Binding-site contacts:
Ligand atom C6 contacts residue ASN70 of chain 1.B at 4.5 Å.
Ligand atom O6 contacts residue ASN70 of chain 1.B at 4.3 Å.
Ligand atom C4 contacts residue ASN70 of chain 1.B at 4.2 Å.
Ligand atom N2 contacts residue ASN70 of chain 1.B at 3.4 Å (h-bond).
Ligand atom C2 contacts residue ASN70 of chain 1.B at 2.7 Å.
Ligand atom C7 contacts residue ASN70 of chain 1.B at 4.4 Å.
Ligand atom O5 contacts residue ASN70 of chain 1.B at 2.2 Å (h-bond).
Ligand atom C3 contacts residue ASN70 of chain 1.B at 4.0 Å.
Ligand atom C5 contacts residue ASN70 of chain 1.B at 3.5 Å.
Ligand atom O6 contacts residue GLY49 of chain 1.B at 4.4 Å.
Ligand atom C1 contacts residue ASN70 of chain 1.B at 1.5 Å.

Sequence of chain 1.B:
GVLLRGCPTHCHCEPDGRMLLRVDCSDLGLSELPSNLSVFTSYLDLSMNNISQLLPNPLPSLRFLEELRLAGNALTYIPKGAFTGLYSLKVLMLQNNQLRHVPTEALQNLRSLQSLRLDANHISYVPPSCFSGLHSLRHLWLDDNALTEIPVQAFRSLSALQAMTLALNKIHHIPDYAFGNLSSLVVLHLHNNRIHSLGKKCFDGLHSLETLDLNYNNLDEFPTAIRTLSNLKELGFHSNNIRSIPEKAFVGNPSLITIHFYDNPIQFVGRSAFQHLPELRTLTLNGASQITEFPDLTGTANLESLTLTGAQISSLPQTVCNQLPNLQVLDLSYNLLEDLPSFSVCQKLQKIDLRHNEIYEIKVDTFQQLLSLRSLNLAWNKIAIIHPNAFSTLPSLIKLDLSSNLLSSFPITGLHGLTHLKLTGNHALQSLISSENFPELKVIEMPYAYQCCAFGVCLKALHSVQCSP

The protein below binds the small molecule below.
Small molecule (SMILES): CC(=O)N[C@@H]1[C@@H](O)[C@H](O)[C@@H](CO)O[C@H]1O